Binding-site contacts:
Ligand atom C1 contacts residue THR313 of chain 1.C at 3.8 Å.
Ligand atom O7 contacts residue ASN30 of chain 1.C at 3.6 Å.
Ligand atom C5 contacts residue ASN30 of chain 1.C at 3.6 Å.
Ligand atom C5 contacts residue THR313 of chain 1.C at 4.5 Å.
Ligand atom N2 contacts residue ASN30 of chain 1.C at 2.9 Å (h-bond).
Ligand atom C2 contacts residue ASN30 of chain 1.C at 2.4 Å.
Ligand atom C8 contacts residue ASN30 of chain 1.C at 4.4 Å.
Ligand atom C7 contacts residue ASN30 of chain 1.C at 3.6 Å.
Ligand atom C3 contacts residue ASN30 of chain 1.C at 3.8 Å.
Ligand atom C1 contacts residue ASN30 of chain 1.C at 1.4 Å.
Ligand atom O5 contacts residue THR313 of chain 1.C at 3.3 Å (h-bond).
Ligand atom O6 contacts residue LEU52 of chain 1.D at 3.8 Å.
Ligand atom C6 contacts residue LEU52 of chain 1.D at 4.2 Å (hydrophobic).
Ligand atom C6 contacts residue THR313 of chain 1.C at 4.2 Å.
Ligand atom O6 contacts residue THR313 of chain 1.C at 4.0 Å.
Ligand atom C4 contacts residue ASN30 of chain 1.C at 4.2 Å.
Ligand atom O5 contacts residue ASN30 of chain 1.C at 2.3 Å (h-bond).

Sequence of chain 1.D:
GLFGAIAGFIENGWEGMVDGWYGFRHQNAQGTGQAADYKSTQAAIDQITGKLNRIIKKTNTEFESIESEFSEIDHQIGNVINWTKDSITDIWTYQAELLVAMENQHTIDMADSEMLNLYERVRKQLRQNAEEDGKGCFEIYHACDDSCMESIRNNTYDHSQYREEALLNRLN

A small-molecule ligand and the protein it binds are described below.
Small molecule (SMILES): CC(=O)N[C@@H]1[C@@H](O)[C@H](O)[C@@H](CO)O[C@H]1O

Sequence of chain 1.C:
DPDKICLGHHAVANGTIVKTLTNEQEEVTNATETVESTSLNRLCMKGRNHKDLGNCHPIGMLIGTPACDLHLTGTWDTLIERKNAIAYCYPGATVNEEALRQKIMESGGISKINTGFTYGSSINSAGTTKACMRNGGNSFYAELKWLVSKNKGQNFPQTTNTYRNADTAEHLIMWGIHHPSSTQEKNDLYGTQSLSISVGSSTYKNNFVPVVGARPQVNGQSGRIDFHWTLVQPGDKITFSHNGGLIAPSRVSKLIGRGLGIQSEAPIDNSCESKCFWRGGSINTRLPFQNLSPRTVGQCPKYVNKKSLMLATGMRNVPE